A protein and the small-molecule ligand that binds it are described below.
Small molecule (SMILES): CC[C@H](C)[C@H](N)C(=O)N[C@@H](CO)C(=O)N[C@@H](CCC(=O)O)C(=O)N[C@H](C=O)C(C)C

Binding-site contacts:
Ligand atom C contacts residue ALA2 of chain 7.E at 3.6 Å (hydrophobic).
Ligand atom C contacts residue VAL4 of chain 7.E at 4.4 Å (hydrophobic).
Ligand atom CB contacts residue GLN3 of chain 7.E at 3.6 Å.
Ligand atom OE1 contacts residue VAL4 of chain 7.E at 3.3 Å (h-bond).
Ligand atom CB contacts residue VAL4 of chain 7.E at 4.2 Å (hydrophobic).
Ligand atom CB contacts residue GLN3 of chain 7.E at 4.1 Å.
Ligand atom CG2 contacts residue SER5 of chain 7.E at 3.2 Å.
Ligand atom O contacts residue VAL4 of chain 7.E at 4.2 Å.
Ligand atom CA contacts residue GLN3 of chain 7.E at 4.3 Å.
Ligand atom C contacts residue ALA2 of chain 7.E at 4.2 Å (hydrophobic).
Ligand atom CG2 contacts residue ALA2 of chain 7.E at 4.3 Å (hydrophobic).
Ligand atom CD contacts residue VAL4 of chain 7.E at 3.8 Å (hydrophobic).
Ligand atom O contacts residue VAL4 of chain 7.E at 4.4 Å.
Ligand atom CG1 contacts residue GLN3 of chain 7.E at 3.0 Å.
Ligand atom CB contacts residue ALA2 of chain 7.E at 3.5 Å (hydrophobic).
Ligand atom CB contacts residue VAL4 of chain 7.E at 4.0 Å (hydrophobic).
Ligand atom CA contacts residue VAL4 of chain 7.E at 3.5 Å (hydrophobic).
Ligand atom N contacts residue ALA2 of chain 7.E at 2.8 Å (h-bond).
Ligand atom CB contacts residue ALA2 of chain 7.E at 4.0 Å (hydrophobic).
Ligand atom CA contacts residue ALA2 of chain 7.E at 3.4 Å (hydrophobic).
Ligand atom N contacts residue VAL4 of chain 7.E at 4.1 Å.
Ligand atom N contacts residue GLN3 of chain 7.E at 4.5 Å.
Ligand atom C contacts residue GLN3 of chain 7.E at 3.8 Å.
Ligand atom O contacts residue GLN3 of chain 7.E at 3.0 Å (h-bond).
Ligand atom C contacts residue VAL4 of chain 7.E at 3.5 Å (hydrophobic).
Ligand atom CG2 contacts residue GLN3 of chain 7.E at 3.9 Å.
Ligand atom C contacts residue VAL4 of chain 7.E at 4.5 Å (hydrophobic).
Ligand atom N contacts residue ALA2 of chain 7.E at 4.3 Å.
Ligand atom CA contacts residue ALA2 of chain 7.E at 3.8 Å (hydrophobic).
Ligand atom CA contacts residue VAL4 of chain 7.E at 4.0 Å (hydrophobic).
Ligand atom OG contacts residue GLN3 of chain 7.E at 3.3 Å (h-bond).
Ligand atom N contacts residue VAL4 of chain 7.E at 3.0 Å (h-bond).
Ligand atom CG2 contacts residue VAL4 of chain 7.E at 3.4 Å (hydrophobic).
Ligand atom OE2 contacts residue VAL4 of chain 7.E at 3.6 Å.

Sequence of chain 7.E:
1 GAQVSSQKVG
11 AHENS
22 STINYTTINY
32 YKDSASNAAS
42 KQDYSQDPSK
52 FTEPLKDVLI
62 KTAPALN